The small molecule below binds the protein below.
Small molecule (SMILES): CC(=O)N[C@H]1[C@H](O[C@H]2[C@H](O)[C@@H](NC(C)=O)CO[C@@H]2CO)O[C@H](CO)[C@@H](O[C@@H]2O[C@H](CO[C@H]3O[C@H](CO[C@H]4O[C@H](CO)[C@@H](O)[C@H](O)[C@@H]4O)[C@@H](O)[C@H](O[C@H]4O[C@H](CO)[C@@H](O)[C@H](O)[C@@H]4O)[C@@H]3O)[C@@H](O)[C@H](O[C@H]3O[C@H](CO)[C@@H](O)[C@H](O)[C@@H]3O[C@H]3O[C@H](CO)[C@@H](O)[C@H](O)[C@@H]3O[C@H]3O[C@H](CO)[C@@H](O)[C@H](O)[C@@H]3O)[C@@H]2O)[C@@H]1O

Binding-site contacts:
Ligand atom C4 contacts residue ALA7 of chain 1.D at 3.6 Å (hydrophobic).
Ligand atom C1 contacts residue HIS205 of chain 1.A at 3.8 Å.
Ligand atom O6 contacts residue ALA7 of chain 1.D at 3.8 Å.
Ligand atom C3 contacts residue HIS205 of chain 1.A at 4.0 Å.
Ligand atom C6 contacts residue TRP185 of chain 1.A at 3.8 Å (hydrophobic).
Ligand atom C5 contacts residue ASN142 of chain 1.A at 3.6 Å.
Ligand atom C2 contacts residue HIS187 of chain 1.A at 3.6 Å.
Ligand atom C7 contacts residue HIS187 of chain 1.A at 3.5 Å.
Ligand atom O5 contacts residue TRP185 of chain 1.A at 3.8 Å.
Ligand atom C4 contacts residue GLU41 of chain 1.D at 3.7 Å.
Ligand atom O7 contacts residue THR203 of chain 1.A at 3.2 Å.
Ligand atom O3 contacts residue HIS187 of chain 1.A at 2.8 Å (h-bond).
Ligand atom C4 contacts residue TRP185 of chain 1.A at 4.0 Å (hydrophobic).
Ligand atom O5 contacts residue ASN142 of chain 1.A at 2.4 Å (h-bond).
Ligand atom O6 contacts residue HIS187 of chain 1.A at 3.3 Å (h-bond).
Ligand atom N2 contacts residue ASN142 of chain 1.A at 2.9 Å (h-bond).
Ligand atom O4 contacts residue GLU41 of chain 1.D at 3.1 Å (salt-bridge).
Ligand atom O4 contacts residue ALA7 of chain 1.D at 3.5 Å.
Ligand atom O7 contacts residue ASN142 of chain 1.A at 3.3 Å (h-bond).
Ligand atom C5 contacts residue HIS205 of chain 1.A at 3.9 Å.
Ligand atom O7 contacts residue HIS187 of chain 1.A at 3.5 Å.
Ligand atom O4 contacts residue SER9 of chain 1.D at 3.9 Å.
Ligand atom O3 contacts residue GLU41 of chain 1.D at 3.5 Å.
Ligand atom O3 contacts residue ALA7 of chain 1.D at 3.5 Å.
Ligand atom C1 contacts residue HIS187 of chain 1.A at 3.8 Å.
Ligand atom O2 contacts residue HIS187 of chain 1.A at 3.7 Å.
Ligand atom C8 contacts residue ILE132 of chain 1.A at 3.7 Å (hydrophobic).
Ligand atom O4 contacts residue THR8 of chain 1.D at 3.5 Å.
Ligand atom C5 contacts residue TRP185 of chain 1.A at 3.6 Å (hydrophobic).
Ligand atom C1 contacts residue ASN142 of chain 1.A at 1.4 Å.
Ligand atom C7 contacts residue ASN142 of chain 1.A at 3.3 Å.
Ligand atom C8 contacts residue HIS187 of chain 1.A at 3.9 Å.
Ligand atom N2 contacts residue HIS187 of chain 1.A at 3.8 Å.
Ligand atom O5 contacts residue LYS186 of chain 1.A at 3.9 Å.
Ligand atom O3 contacts residue THR6 of chain 1.D at 3.1 Å (h-bond).
Ligand atom C1 contacts residue LYS186 of chain 1.A at 3.6 Å.
Ligand atom C2 contacts residue ASN142 of chain 1.A at 2.5 Å.
Ligand atom O3 contacts residue LEU42 of chain 1.D at 3.6 Å (h-bond).
Ligand atom C8 contacts residue LYS146 of chain 1.A at 3.9 Å.
Ligand atom C3 contacts residue ASN142 of chain 1.A at 3.8 Å.

Sequence of chain 1.D:
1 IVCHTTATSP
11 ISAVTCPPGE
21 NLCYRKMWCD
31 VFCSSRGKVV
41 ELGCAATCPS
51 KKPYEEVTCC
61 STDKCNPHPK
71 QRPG

Sequence of chain 1.A:
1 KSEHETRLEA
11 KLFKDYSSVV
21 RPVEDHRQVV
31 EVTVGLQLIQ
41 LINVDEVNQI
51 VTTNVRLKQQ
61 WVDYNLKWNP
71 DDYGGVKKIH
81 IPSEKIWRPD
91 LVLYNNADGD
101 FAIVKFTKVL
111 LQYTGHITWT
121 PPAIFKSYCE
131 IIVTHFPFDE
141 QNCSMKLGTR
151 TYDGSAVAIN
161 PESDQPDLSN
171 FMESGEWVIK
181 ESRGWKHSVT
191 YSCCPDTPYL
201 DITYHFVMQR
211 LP